Binding-site contacts:
Ligand atom O1A contacts residue TYR72 of chain 5.C at 3.6 Å.
Ligand atom O4 contacts residue HIS298 of chain 5.C at 3.2 Å (h-bond).
Ligand atom C4 contacts residue HIS298 of chain 5.C at 3.8 Å.
Ligand atom C1 contacts residue GLY78 of chain 5.C at 4.2 Å.
Ligand atom C4 contacts residue ARG77 of chain 5.C at 4.4 Å.
Ligand atom O4 contacts residue ILE79 of chain 5.C at 3.7 Å.
Ligand atom C3 contacts residue ARG77 of chain 5.C at 4.2 Å.
Ligand atom C2 contacts residue ARG77 of chain 5.C at 4.4 Å.
Ligand atom O1A contacts residue GLY78 of chain 5.C at 3.8 Å.
Ligand atom C6 contacts residue ASN93 of chain 5.C at 3.7 Å.
Ligand atom C6 contacts residue TYR72 of chain 5.C at 3.9 Å (hydrophobic).
Ligand atom O8 contacts residue ARG77 of chain 5.C at 3.6 Å (salt-bridge).
Ligand atom O4 contacts residue ARG289 of chain 5.C at 4.5 Å.
Ligand atom O4 contacts residue ASN80 of chain 5.C at 4.3 Å.
Ligand atom C3 contacts residue GLY78 of chain 5.C at 3.9 Å.
Ligand atom C4 contacts residue TYR72 of chain 5.C at 3.4 Å (hydrophobic).
Ligand atom O4 contacts residue THR291 of chain 5.C at 3.3 Å.
Ligand atom O1B contacts residue ARG77 of chain 5.C at 2.7 Å (salt-bridge).
Ligand atom C11 contacts residue TYR72 of chain 5.C at 4.3 Å (hydrophobic).
Ligand atom O9 contacts residue ARG77 of chain 5.C at 3.8 Å.
Ligand atom C1 contacts residue TYR72 of chain 5.C at 4.3 Å (hydrophobic).
Ligand atom O4 contacts residue GLY78 of chain 5.C at 3.1 Å.
Ligand atom C11 contacts residue ASP85 of chain 5.D at 4.0 Å.
Ligand atom N5 contacts residue TYR72 of chain 5.C at 3.1 Å (h-bond).
Ligand atom O3 contacts residue GLY78 of chain 5.C at 3.4 Å.
Ligand atom C1 contacts residue ARG77 of chain 5.C at 3.3 Å.
Ligand atom C5 contacts residue TYR72 of chain 5.C at 3.6 Å (hydrophobic).
Ligand atom O3 contacts residue VAL296 of chain 5.C at 4.4 Å.
Ligand atom O10 contacts residue ASN293 of chain 5.C at 4.5 Å.
Ligand atom O10 contacts residue THR291 of chain 5.C at 4.4 Å.
Ligand atom O1A contacts residue ARG77 of chain 5.C at 3.0 Å (salt-bridge).
Ligand atom O6 contacts residue ASN93 of chain 5.C at 3.4 Å (h-bond).
Ligand atom C10 contacts residue TYR72 of chain 5.C at 4.0 Å (hydrophobic).
Ligand atom C2 contacts residue GLY78 of chain 5.C at 4.1 Å.
Ligand atom O4 contacts residue TYR72 of chain 5.C at 3.8 Å.
Ligand atom C3 contacts residue GLY78 of chain 5.C at 4.3 Å.
Ligand atom O1A contacts residue HIS298 of chain 5.C at 4.3 Å.
Ligand atom C4 contacts residue GLY78 of chain 5.C at 3.2 Å.
Ligand atom O1B contacts residue TYR72 of chain 5.C at 4.4 Å.
Ligand atom C3 contacts residue HIS298 of chain 5.C at 3.5 Å.

Sequence of chain 5.D:
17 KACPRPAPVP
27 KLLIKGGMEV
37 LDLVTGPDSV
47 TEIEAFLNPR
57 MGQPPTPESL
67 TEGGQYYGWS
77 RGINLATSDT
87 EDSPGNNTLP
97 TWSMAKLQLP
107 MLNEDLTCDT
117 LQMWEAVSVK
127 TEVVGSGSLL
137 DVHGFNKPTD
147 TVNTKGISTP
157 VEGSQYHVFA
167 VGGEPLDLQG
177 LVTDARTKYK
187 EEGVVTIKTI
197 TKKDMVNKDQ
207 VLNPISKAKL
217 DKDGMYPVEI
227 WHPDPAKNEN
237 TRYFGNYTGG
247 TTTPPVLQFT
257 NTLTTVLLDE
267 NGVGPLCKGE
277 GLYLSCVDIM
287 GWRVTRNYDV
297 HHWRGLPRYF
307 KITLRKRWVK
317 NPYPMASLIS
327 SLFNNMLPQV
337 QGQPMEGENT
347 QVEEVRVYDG

Sequence of chain 5.C:
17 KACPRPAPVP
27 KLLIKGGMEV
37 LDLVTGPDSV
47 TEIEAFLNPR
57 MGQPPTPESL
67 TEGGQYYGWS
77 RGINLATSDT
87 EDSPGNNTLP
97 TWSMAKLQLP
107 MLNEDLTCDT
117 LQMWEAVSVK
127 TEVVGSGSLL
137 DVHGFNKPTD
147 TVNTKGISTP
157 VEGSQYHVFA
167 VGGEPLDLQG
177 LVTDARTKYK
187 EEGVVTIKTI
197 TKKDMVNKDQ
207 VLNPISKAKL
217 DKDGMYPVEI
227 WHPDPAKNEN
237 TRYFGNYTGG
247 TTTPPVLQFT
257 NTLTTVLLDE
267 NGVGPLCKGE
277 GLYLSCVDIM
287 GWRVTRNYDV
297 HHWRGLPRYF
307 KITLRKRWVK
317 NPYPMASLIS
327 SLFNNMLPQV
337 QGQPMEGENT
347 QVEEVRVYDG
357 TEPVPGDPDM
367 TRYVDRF

This protein binds this small molecule.
Small molecule (SMILES): CC(=O)N[C@H]1[C@H]([C@H](O)[C@H](O)CO)O[C@@](O[C@H]2[C@@H](O)[C@@H](CO)O[C@@H](O[C@H]3[C@H](O)[C@@H](O)[C@H](O)O[C@@H]3CO)[C@@H]2O)(C(=O)O)C[C@@H]1O